Sequence of chain 1.B:
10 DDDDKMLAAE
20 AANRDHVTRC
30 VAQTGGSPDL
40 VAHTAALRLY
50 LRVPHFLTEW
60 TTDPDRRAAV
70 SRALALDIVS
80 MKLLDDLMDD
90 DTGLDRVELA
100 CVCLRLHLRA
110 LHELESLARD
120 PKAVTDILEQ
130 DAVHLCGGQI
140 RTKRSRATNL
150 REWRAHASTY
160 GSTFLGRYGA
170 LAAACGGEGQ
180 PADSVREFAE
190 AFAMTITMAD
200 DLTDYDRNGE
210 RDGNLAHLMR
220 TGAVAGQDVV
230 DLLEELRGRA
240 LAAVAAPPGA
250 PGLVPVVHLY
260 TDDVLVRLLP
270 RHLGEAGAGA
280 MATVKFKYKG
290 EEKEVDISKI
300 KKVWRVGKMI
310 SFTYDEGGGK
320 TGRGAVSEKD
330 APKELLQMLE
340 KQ

The protein below binds the small molecule below.
Small molecule (SMILES): CCCCCCCCCCO[C@@H]1O[C@H](CO)[C@@H](O[C@H]2O[C@H](CO)[C@@H](O)[C@H](O)[C@H]2O)[C@H](O)[C@H]1O

Binding-site contacts:
Ligand atom C19 contacts residue LEU48 of chain 1.B at 3.7 Å (hydrophobic).
Ligand atom C7 contacts residue HIS42 of chain 1.B at 4.0 Å.
Ligand atom O16 contacts residue TYR49 of chain 1.B at 4.0 Å.
Ligand atom O5 contacts residue ASP199 of chain 1.B at 3.5 Å (salt-bridge).
Ligand atom C31 contacts residue DMU1 of chain 1.H at 3.6 Å.
Ligand atom O55 contacts residue ALA45 of chain 1.B at 2.6 Å (h-bond).
Ligand atom O6 contacts residue TYR204 of chain 1.B at 3.7 Å.
Ligand atom O49 contacts residue ARG47 of chain 1.B at 4.0 Å.
Ligand atom C22 contacts residue ASP199 of chain 1.B at 3.4 Å.
Ligand atom C11 contacts residue ARG206 of chain 1.B at 3.2 Å.
Ligand atom O3 contacts residue HIS42 of chain 1.B at 3.2 Å.
Ligand atom C5 contacts residue ARG206 of chain 1.B at 3.7 Å.
Ligand atom C7 contacts residue ALA45 of chain 1.B at 4.1 Å (hydrophobic).
Ligand atom C25 contacts residue ILE195 of chain 1.B at 3.4 Å (hydrophobic).
Ligand atom C43 contacts residue TYR49 of chain 1.B at 4.0 Å (hydrophobic).
Ligand atom O1 contacts residue ARG206 of chain 1.B at 2.8 Å (salt-bridge).
Ligand atom C37 contacts residue THR196 of chain 1.B at 4.0 Å.
Ligand atom C18 contacts residue ASP199 of chain 1.B at 3.1 Å.
Ligand atom C9 contacts residue ARG206 of chain 1.B at 3.6 Å.
Ligand atom C8 contacts residue ARG206 of chain 1.B at 3.7 Å.
Ligand atom O4 contacts residue HIS42 of chain 1.B at 3.3 Å (h-bond).
Ligand atom C6 contacts residue TYR204 of chain 1.B at 3.7 Å (hydrophobic).
Ligand atom O49 contacts residue TYR49 of chain 1.B at 4.0 Å.
Ligand atom C10 contacts residue ARG206 of chain 1.B at 3.5 Å.
Ligand atom C6 contacts residue ASP199 of chain 1.B at 3.7 Å.
Ligand atom O61 contacts residue TYR204 of chain 1.B at 3.8 Å.
Ligand atom C34 contacts residue TYR159 of chain 1.B at 4.0 Å (hydrophobic).
Ligand atom O5 contacts residue TYR204 of chain 1.B at 3.9 Å.
Ligand atom C19 contacts residue ASP199 of chain 1.B at 3.8 Å.
Ligand atom C34 contacts residue DMU1 of chain 1.H at 3.9 Å.
Ligand atom O6 contacts residue ARG206 of chain 1.B at 3.5 Å.
Ligand atom O4 contacts residue ALA45 of chain 1.B at 3.8 Å.
Ligand atom C2 contacts residue ALA45 of chain 1.B at 3.9 Å (hydrophobic).
Ligand atom O16 contacts residue ASP199 of chain 1.B at 3.1 Å (salt-bridge).
Ligand atom C28 contacts residue TYR49 of chain 1.B at 3.2 Å (hydrophobic).
Ligand atom C1 contacts residue TYR49 of chain 1.B at 4.0 Å (hydrophobic).
Ligand atom C5 contacts residue HIS42 of chain 1.B at 3.4 Å.
Ligand atom C4 contacts residue TYR204 of chain 1.B at 3.9 Å (hydrophobic).
Ligand atom O55 contacts residue LEU46 of chain 1.B at 3.9 Å.
Ligand atom O3 contacts residue LEU46 of chain 1.B at 3.4 Å.